The protein below binds the small molecule below.
Small molecule (SMILES): CC(=O)N[C@@H]1[C@@H](O)[C@H](O)[C@@H](CO)O[C@H]1O

Binding-site contacts:
Ligand atom C5 contacts residue ASN61 of chain 1.B at 3.7 Å.
Ligand atom N2 contacts residue TYR28 of chain 1.B at 4.4 Å.
Ligand atom C4 contacts residue ASN61 of chain 1.B at 4.2 Å.
Ligand atom C3 contacts residue ASN61 of chain 1.B at 3.8 Å.
Ligand atom C7 contacts residue ASN61 of chain 1.B at 3.6 Å.
Ligand atom C8 contacts residue ASN30 of chain 1.B at 3.9 Å.
Ligand atom O7 contacts residue ASN61 of chain 1.B at 4.0 Å.
Ligand atom O5 contacts residue TYR28 of chain 1.B at 4.1 Å.
Ligand atom C3 contacts residue TYR28 of chain 1.B at 4.4 Å (hydrophobic).
Ligand atom O6 contacts residue TYR28 of chain 1.B at 4.0 Å.
Ligand atom C5 contacts residue TYR28 of chain 1.B at 4.1 Å (hydrophobic).
Ligand atom O5 contacts residue ASN61 of chain 1.B at 2.3 Å (h-bond).
Ligand atom C1 contacts residue TYR28 of chain 1.B at 3.8 Å (hydrophobic).
Ligand atom C8 contacts residue THR29 of chain 1.B at 4.3 Å.
Ligand atom C2 contacts residue ASN61 of chain 1.B at 2.5 Å.
Ligand atom N2 contacts residue ASN61 of chain 1.B at 3.0 Å (h-bond).
Ligand atom C1 contacts residue ASN61 of chain 1.B at 1.4 Å.
Ligand atom C8 contacts residue ASN61 of chain 1.B at 3.8 Å.
Ligand atom C2 contacts residue TYR28 of chain 1.B at 4.5 Å (hydrophobic).

Sequence of chain 1.B:
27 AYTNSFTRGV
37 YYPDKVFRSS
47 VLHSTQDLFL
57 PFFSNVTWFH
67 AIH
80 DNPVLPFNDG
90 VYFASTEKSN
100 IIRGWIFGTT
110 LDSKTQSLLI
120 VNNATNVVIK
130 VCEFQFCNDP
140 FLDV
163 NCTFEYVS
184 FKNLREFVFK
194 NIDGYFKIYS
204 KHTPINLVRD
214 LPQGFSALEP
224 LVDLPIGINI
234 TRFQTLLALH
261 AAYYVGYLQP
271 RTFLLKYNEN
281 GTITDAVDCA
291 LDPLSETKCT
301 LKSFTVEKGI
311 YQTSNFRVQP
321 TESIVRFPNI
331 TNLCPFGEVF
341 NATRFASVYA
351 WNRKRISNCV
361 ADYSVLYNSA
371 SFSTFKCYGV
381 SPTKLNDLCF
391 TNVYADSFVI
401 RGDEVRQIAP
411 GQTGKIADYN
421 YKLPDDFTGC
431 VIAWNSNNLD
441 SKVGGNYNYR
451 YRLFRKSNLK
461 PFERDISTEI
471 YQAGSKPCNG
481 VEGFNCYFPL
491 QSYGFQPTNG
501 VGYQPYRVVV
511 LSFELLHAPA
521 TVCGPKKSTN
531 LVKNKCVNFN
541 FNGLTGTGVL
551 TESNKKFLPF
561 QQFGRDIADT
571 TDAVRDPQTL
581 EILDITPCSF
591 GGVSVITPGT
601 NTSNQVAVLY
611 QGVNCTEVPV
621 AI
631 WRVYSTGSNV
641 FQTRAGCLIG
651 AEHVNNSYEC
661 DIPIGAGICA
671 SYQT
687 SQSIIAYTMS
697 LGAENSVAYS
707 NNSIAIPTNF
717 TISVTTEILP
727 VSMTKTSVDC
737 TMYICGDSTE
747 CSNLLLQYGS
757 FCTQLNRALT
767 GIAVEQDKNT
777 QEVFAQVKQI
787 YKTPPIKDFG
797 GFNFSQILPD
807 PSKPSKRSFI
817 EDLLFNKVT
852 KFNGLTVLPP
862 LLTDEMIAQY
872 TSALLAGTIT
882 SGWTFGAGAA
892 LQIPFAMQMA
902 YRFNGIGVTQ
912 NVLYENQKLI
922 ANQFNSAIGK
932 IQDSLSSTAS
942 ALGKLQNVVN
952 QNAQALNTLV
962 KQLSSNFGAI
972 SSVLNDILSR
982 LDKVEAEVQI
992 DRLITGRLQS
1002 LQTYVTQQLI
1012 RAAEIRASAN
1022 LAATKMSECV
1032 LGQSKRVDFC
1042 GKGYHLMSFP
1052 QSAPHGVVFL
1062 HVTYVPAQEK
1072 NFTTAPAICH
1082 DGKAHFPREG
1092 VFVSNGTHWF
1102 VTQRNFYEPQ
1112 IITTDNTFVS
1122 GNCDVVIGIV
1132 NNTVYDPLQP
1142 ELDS